Binding-site contacts:
Ligand atom C05 contacts residue ARG188 of chain 1.A at 3.6 Å.
Ligand atom C09 contacts residue MET165 of chain 1.A at 4.3 Å (hydrophobic).
Ligand atom C03 contacts residue GLN189 of chain 1.A at 3.8 Å.
Ligand atom S11 contacts residue GLN189 of chain 1.A at 4.2 Å.
Ligand atom C06 contacts residue GLN189 of chain 1.A at 3.8 Å.
Ligand atom O02 contacts residue MET49 of chain 1.A at 3.9 Å.
Ligand atom C03 contacts residue ARG188 of chain 1.A at 3.5 Å.
Ligand atom O04 contacts residue ASP187 of chain 1.A at 3.1 Å.
Ligand atom C08 contacts residue GLN189 of chain 1.A at 3.9 Å.
Ligand atom O04 contacts residue GLN189 of chain 1.A at 4.4 Å.
Ligand atom C01 contacts residue MET49 of chain 1.A at 4.1 Å (hydrophobic).
Ligand atom C05 contacts residue GLN189 of chain 1.A at 3.6 Å.
Ligand atom C01 contacts residue ASP187 of chain 1.A at 3.5 Å.
Ligand atom O12 contacts residue GLU166 of chain 1.A at 3.7 Å.
Ligand atom C06 contacts residue MET49 of chain 1.A at 4.1 Å (hydrophobic).
Ligand atom C01 contacts residue HIS41 of chain 1.A at 3.5 Å.
Ligand atom O12 contacts residue THR190 of chain 1.A at 4.2 Å.
Ligand atom S11 contacts residue GLU166 of chain 1.A at 3.7 Å.
Ligand atom O02 contacts residue GLN189 of chain 1.A at 3.9 Å.
Ligand atom N14 contacts residue GLU166 of chain 1.A at 3.0 Å (salt-bridge).
Ligand atom C08 contacts residue GLU166 of chain 1.A at 4.0 Å.
Ligand atom C09 contacts residue GLN189 of chain 1.A at 3.7 Å.
Ligand atom C01 contacts residue ARG188 of chain 1.A at 4.2 Å.
Ligand atom C07 contacts residue GLN189 of chain 1.A at 3.7 Å.
Ligand atom O12 contacts residue LEU167 of chain 1.A at 4.3 Å.
Ligand atom C09 contacts residue GLU166 of chain 1.A at 4.0 Å.
Ligand atom C03 contacts residue ASP187 of chain 1.A at 3.8 Å.
Ligand atom O04 contacts residue VAL186 of chain 1.A at 4.4 Å.
Ligand atom O04 contacts residue ARG188 of chain 1.A at 3.0 Å (salt-bridge).
Ligand atom O13 contacts residue GLN189 of chain 1.A at 3.4 Å.
Ligand atom C10 contacts residue MET165 of chain 1.A at 3.7 Å (hydrophobic).
Ligand atom O12 contacts residue PRO168 of chain 1.A at 3.4 Å.
Ligand atom C05 contacts residue MET165 of chain 1.A at 4.3 Å (hydrophobic).
Ligand atom C10 contacts residue ARG188 of chain 1.A at 3.1 Å.
Ligand atom O04 contacts residue MET165 of chain 1.A at 3.9 Å.
Ligand atom O02 contacts residue ARG188 of chain 1.A at 3.8 Å.
Ligand atom C09 contacts residue ARG188 of chain 1.A at 3.7 Å.
Ligand atom C10 contacts residue GLN189 of chain 1.A at 3.6 Å.
Ligand atom O02 contacts residue ASP187 of chain 1.A at 4.1 Å.
Ligand atom C01 contacts residue TYR54 of chain 1.A at 3.5 Å (hydrophobic).

This protein binds this small molecule.
Small molecule (SMILES): COC(=O)c1ccc(S(N)(=O)=O)cc1

Sequence of chain 1.A:
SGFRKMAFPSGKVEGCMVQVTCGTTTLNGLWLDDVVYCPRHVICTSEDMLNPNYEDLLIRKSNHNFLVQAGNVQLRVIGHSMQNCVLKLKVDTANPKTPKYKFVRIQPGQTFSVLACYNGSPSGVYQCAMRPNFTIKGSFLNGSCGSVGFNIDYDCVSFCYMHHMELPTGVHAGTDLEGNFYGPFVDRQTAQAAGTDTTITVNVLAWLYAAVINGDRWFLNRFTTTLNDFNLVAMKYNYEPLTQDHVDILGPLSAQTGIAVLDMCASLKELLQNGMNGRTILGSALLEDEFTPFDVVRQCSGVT